Sequence of chain 1.I:
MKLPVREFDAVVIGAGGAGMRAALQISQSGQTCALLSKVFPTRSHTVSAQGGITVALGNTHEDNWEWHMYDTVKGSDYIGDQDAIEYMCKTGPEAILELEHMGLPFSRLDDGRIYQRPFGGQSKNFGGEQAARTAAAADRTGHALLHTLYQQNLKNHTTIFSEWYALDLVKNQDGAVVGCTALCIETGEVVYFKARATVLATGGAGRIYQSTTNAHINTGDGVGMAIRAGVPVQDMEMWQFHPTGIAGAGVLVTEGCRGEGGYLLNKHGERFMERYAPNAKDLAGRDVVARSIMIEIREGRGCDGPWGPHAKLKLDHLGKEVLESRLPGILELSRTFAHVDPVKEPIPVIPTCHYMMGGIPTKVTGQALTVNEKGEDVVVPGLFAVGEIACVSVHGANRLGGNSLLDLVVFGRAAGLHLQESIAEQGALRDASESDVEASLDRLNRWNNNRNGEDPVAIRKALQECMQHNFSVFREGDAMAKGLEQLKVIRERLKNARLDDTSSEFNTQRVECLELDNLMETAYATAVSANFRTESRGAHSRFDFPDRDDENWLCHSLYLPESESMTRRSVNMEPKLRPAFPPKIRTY

Binding-site contacts:
Ligand atom O4A contacts residue ARG399 of chain 1.I at 2.6 Å (salt-bridge).
Ligand atom O4A contacts residue ARG286 of chain 1.I at 3.6 Å (salt-bridge).
Ligand atom C4 contacts residue ARG399 of chain 1.I at 3.4 Å.
Ligand atom C1 contacts residue GLY51 of chain 1.I at 3.8 Å.
Ligand atom O1A contacts residue FAD1 of chain 1.CA at 3.1 Å (h-bond).
Ligand atom C1 contacts residue FAD1 of chain 1.CA at 3.7 Å.
Ligand atom O4A contacts residue GLY402 of chain 1.I at 2.8 Å (h-bond).
Ligand atom C3 contacts residue ARG286 of chain 1.I at 3.0 Å.
Ligand atom O1B contacts residue HIS242 of chain 1.I at 2.9 Å (h-bond).
Ligand atom O4A contacts residue GLY401 of chain 1.I at 3.4 Å.
Ligand atom C3 contacts residue FAD1 of chain 1.CA at 2.9 Å.
Ligand atom O1A contacts residue THR254 of chain 1.I at 2.8 Å (h-bond).
Ligand atom C1 contacts residue THR254 of chain 1.I at 3.5 Å.
Ligand atom O2 contacts residue LEU252 of chain 1.I at 3.7 Å.
Ligand atom O4B contacts residue ARG286 of chain 1.I at 2.6 Å (salt-bridge).
Ligand atom O1A contacts residue GLY51 of chain 1.I at 2.6 Å (h-bond).
Ligand atom O1B contacts residue GLU255 of chain 1.I at 2.6 Å (salt-bridge).
Ligand atom O2 contacts residue FAD1 of chain 1.CA at 3.8 Å.
Ligand atom O4B contacts residue ARG399 of chain 1.I at 2.7 Å (salt-bridge).
Ligand atom O2 contacts residue HIS242 of chain 1.I at 3.1 Å.
Ligand atom C1 contacts residue GLU255 of chain 1.I at 3.6 Å.
Ligand atom C1 contacts residue PHE119 of chain 1.I at 3.9 Å (hydrophobic).
Ligand atom C2 contacts residue ARG286 of chain 1.I at 3.3 Å.
Ligand atom C4 contacts residue GLY401 of chain 1.I at 4.0 Å.
Ligand atom O2 contacts residue ARG286 of chain 1.I at 3.1 Å (salt-bridge).
Ligand atom C1 contacts residue HIS242 of chain 1.I at 3.9 Å.
Ligand atom C1 contacts residue ARG286 of chain 1.I at 3.6 Å.
Ligand atom O2 contacts residue HIS354 of chain 1.I at 3.0 Å (h-bond).
Ligand atom O1A contacts residue GLU255 of chain 1.I at 3.8 Å.
Ligand atom O4B contacts residue HIS354 of chain 1.I at 2.8 Å (h-bond).
Ligand atom C4 contacts residue ARG286 of chain 1.I at 3.1 Å.
Ligand atom O1B contacts residue THR254 of chain 1.I at 3.5 Å.
Ligand atom O1A contacts residue PHE119 of chain 1.I at 3.7 Å.
Ligand atom C4 contacts residue FAD1 of chain 1.CA at 3.3 Å.
Ligand atom O1A contacts residue GLN50 of chain 1.I at 3.8 Å.
Ligand atom C4 contacts residue GLY402 of chain 1.I at 3.8 Å.
Ligand atom C2 contacts residue FAD1 of chain 1.CA at 3.1 Å.
Ligand atom O4B contacts residue FAD1 of chain 1.CA at 3.5 Å.
Ligand atom O1B contacts residue ARG286 of chain 1.I at 3.2 Å (salt-bridge).
Ligand atom O4A contacts residue FAD1 of chain 1.CA at 2.9 Å.

The small molecule below binds the protein below.
Small molecule (SMILES): O=C([O-])[C@H](O)/C=C(/[O-])O